A protein and the small-molecule ligand that binds it are described below.
Small molecule (SMILES): OC[C@H]1O[C@@H](O[C@H]2[C@H](O)[C@H](O)[C@H](O[C@H]3[C@H](O)[C@H](O)[C@H](O)O[C@@H]3CO)O[C@@H]2CO)[C@@H](O)[C@@H](O)[C@@H]1O

Binding-site contacts:
Ligand atom O5 contacts residue LEU192 of chain 1.B at 4.0 Å.
Ligand atom C6 contacts residue PHE144 of chain 1.B at 3.8 Å (hydrophobic).
Ligand atom O5 contacts residue TRP326 of chain 1.B at 3.9 Å.
Ligand atom C6 contacts residue TRP326 of chain 1.B at 3.5 Å (hydrophobic).
Ligand atom O2 contacts residue HIS193 of chain 1.B at 3.2 Å (h-bond).
Ligand atom O6 contacts residue GLY80 of chain 1.B at 3.5 Å.
Ligand atom C3 contacts residue HIS193 of chain 1.B at 4.0 Å.
Ligand atom O6 contacts residue PHE144 of chain 1.B at 4.1 Å.
Ligand atom C4 contacts residue LEU192 of chain 1.B at 4.0 Å (hydrophobic).
Ligand atom C6 contacts residue GLY80 of chain 1.B at 3.8 Å.
Ligand atom C2 contacts residue SER41 of chain 1.B at 3.5 Å.
Ligand atom C2 contacts residue GLY81 of chain 1.B at 3.8 Å.
Ligand atom O2 contacts residue GLU324 of chain 1.B at 2.9 Å (salt-bridge).
Ligand atom C5 contacts residue SER46 of chain 1.B at 3.8 Å.
Ligand atom C1 contacts residue HIS193 of chain 1.B at 3.7 Å.
Ligand atom O3 contacts residue HIS193 of chain 1.B at 3.8 Å.
Ligand atom O3 contacts residue TRP326 of chain 1.B at 3.9 Å.
Ligand atom O3 contacts residue GLY81 of chain 1.B at 3.9 Å.
Ligand atom C5 contacts residue HIS193 of chain 1.B at 4.1 Å.
Ligand atom O6 contacts residue ASN110 of chain 1.B at 3.7 Å.
Ligand atom C2 contacts residue GLU324 of chain 1.B at 3.5 Å.
Ligand atom O6 contacts residue HIS193 of chain 1.B at 3.9 Å.
Ligand atom C2 contacts residue HIS193 of chain 1.B at 4.0 Å.
Ligand atom C1 contacts residue SER46 of chain 1.B at 3.7 Å.
Ligand atom O4 contacts residue HIS193 of chain 1.B at 3.2 Å (h-bond).
Ligand atom C5 contacts residue TRP326 of chain 1.B at 3.5 Å (hydrophobic).
Ligand atom O4 contacts residue PHE144 of chain 1.B at 4.0 Å.
Ligand atom O6 contacts residue LEU192 of chain 1.B at 3.7 Å.
Ligand atom C5 contacts residue PHE144 of chain 1.B at 3.9 Å (hydrophobic).
Ligand atom O3 contacts residue ASN110 of chain 1.B at 3.8 Å.
Ligand atom C6 contacts residue VAL109 of chain 1.B at 3.5 Å (hydrophobic).
Ligand atom C1 contacts residue TRP326 of chain 1.B at 3.8 Å (hydrophobic).
Ligand atom O2 contacts residue SER41 of chain 1.B at 2.3 Å (h-bond).
Ligand atom O2 contacts residue GLY81 of chain 1.B at 4.0 Å.
Ligand atom O2 contacts residue TRP326 of chain 1.B at 3.5 Å (h-bond).
Ligand atom C4 contacts residue TRP326 of chain 1.B at 3.9 Å (hydrophobic).
Ligand atom O5 contacts residue HIS193 of chain 1.B at 3.1 Å.
Ligand atom O4 contacts residue TRP326 of chain 1.B at 3.5 Å (h-bond).
Ligand atom O6 contacts residue VAL109 of chain 1.B at 2.8 Å (h-bond).
Ligand atom O4 contacts residue SER41 of chain 1.B at 3.6 Å.

Sequence of chain 1.B:
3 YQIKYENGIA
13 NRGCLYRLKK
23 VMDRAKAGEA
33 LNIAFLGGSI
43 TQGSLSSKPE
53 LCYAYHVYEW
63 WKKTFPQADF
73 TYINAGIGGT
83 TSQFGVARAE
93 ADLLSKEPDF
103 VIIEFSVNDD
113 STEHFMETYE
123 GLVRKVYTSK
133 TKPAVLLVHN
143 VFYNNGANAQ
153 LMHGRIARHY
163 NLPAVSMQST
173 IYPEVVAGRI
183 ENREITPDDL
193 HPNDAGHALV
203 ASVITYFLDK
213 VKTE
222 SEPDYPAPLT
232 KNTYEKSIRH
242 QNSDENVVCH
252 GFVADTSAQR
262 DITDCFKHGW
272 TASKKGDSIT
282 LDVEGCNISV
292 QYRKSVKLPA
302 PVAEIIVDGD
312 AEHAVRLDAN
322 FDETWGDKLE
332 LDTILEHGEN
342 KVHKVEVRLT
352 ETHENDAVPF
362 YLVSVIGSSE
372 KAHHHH